Sequence of chain 2.A:
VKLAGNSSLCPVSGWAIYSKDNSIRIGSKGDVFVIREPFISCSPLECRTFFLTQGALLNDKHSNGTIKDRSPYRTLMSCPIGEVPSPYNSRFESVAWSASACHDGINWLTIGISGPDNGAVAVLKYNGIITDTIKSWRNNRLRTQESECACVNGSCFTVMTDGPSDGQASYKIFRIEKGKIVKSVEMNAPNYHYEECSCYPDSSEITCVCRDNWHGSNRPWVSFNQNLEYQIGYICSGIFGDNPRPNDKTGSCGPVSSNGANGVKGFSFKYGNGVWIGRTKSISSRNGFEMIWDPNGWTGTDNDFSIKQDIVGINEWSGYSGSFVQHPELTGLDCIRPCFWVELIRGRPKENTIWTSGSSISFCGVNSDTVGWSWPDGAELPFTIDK

Binding-site contacts:
Ligand atom O7 contacts residue ASN146 of chain 2.A at 3.7 Å.
Ligand atom O6 contacts residue ASN146 of chain 2.A at 4.2 Å.
Ligand atom C7 contacts residue ILE436 of chain 2.A at 4.3 Å (hydrophobic).
Ligand atom O7 contacts residue LYS143 of chain 2.A at 3.8 Å.
Ligand atom C8 contacts residue ASN146 of chain 2.A at 3.7 Å.
Ligand atom C2 contacts residue ASN146 of chain 2.A at 4.3 Å.
Ligand atom C8 contacts residue ILE436 of chain 2.A at 3.6 Å (hydrophobic).
Ligand atom C7 contacts residue ASN146 of chain 2.A at 4.0 Å.
Ligand atom O5 contacts residue ASN146 of chain 2.A at 3.0 Å (h-bond).
Ligand atom O7 contacts residue ILE436 of chain 2.A at 4.2 Å.
Ligand atom C5 contacts residue ASN146 of chain 2.A at 4.2 Å.
Ligand atom C1 contacts residue ASN146 of chain 2.A at 3.0 Å.

This small molecule binds to this protein.
Small molecule (SMILES): CC(=O)N[C@@H]1[C@@H](O)[C@H](O)[C@@H](CO)O[C@H]1O